Binding-site contacts:
Ligand atom N2 contacts residue ASN369 of chain 1.K at 2.8 Å (h-bond).
Ligand atom O7 contacts residue THR365 of chain 1.K at 4.3 Å.
Ligand atom O7 contacts residue ASN369 of chain 1.K at 3.8 Å.
Ligand atom C4 contacts residue ASN369 of chain 1.K at 4.2 Å.
Ligand atom C8 contacts residue THR365 of chain 1.K at 3.0 Å.
Ligand atom C1 contacts residue ASN369 of chain 1.K at 1.5 Å.
Ligand atom O7 contacts residue GLN366 of chain 1.K at 3.7 Å.
Ligand atom N2 contacts residue GLN340 of chain 1.K at 4.1 Å.
Ligand atom C7 contacts residue GLN340 of chain 1.K at 4.3 Å.
Ligand atom C7 contacts residue GLN366 of chain 1.K at 4.2 Å.
Ligand atom C5 contacts residue ASN369 of chain 1.K at 3.7 Å.
Ligand atom C2 contacts residue ASN369 of chain 1.K at 2.4 Å.
Ligand atom C8 contacts residue GLN340 of chain 1.K at 3.8 Å.
Ligand atom O5 contacts residue ASN369 of chain 1.K at 2.4 Å (h-bond).
Ligand atom C8 contacts residue GLN366 of chain 1.K at 3.5 Å.
Ligand atom C3 contacts residue ASN369 of chain 1.K at 3.7 Å.
Ligand atom C7 contacts residue ASN369 of chain 1.K at 3.5 Å.
Ligand atom C7 contacts residue THR365 of chain 1.K at 3.9 Å.

A small-molecule ligand and the protein it binds are described below.
Small molecule (SMILES): CC(=O)N[C@H]1[C@H](O[C@H]2[C@H](O)[C@@H](NC(C)=O)CO[C@@H]2CO)O[C@H](CO)[C@@H](O)[C@@H]1O

Sequence of chain 1.K:
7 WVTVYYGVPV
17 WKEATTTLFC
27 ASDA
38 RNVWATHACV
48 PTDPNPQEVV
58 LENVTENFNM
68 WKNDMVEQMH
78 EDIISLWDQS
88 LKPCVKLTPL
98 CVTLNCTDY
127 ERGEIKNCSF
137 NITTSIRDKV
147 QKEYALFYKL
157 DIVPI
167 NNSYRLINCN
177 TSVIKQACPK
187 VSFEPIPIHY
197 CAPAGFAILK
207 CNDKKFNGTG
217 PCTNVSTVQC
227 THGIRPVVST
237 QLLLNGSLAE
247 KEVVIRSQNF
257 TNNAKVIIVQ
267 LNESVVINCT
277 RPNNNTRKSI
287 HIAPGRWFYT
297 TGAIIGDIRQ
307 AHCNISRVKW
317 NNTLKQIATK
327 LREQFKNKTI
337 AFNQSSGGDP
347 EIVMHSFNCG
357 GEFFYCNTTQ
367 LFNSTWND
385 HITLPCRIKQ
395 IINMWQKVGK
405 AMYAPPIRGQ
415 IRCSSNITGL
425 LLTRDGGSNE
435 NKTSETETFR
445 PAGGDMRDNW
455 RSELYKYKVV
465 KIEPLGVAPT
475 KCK